This protein binds this small molecule.
Small molecule (SMILES): CC1=N[C@@H]2[C@@H](O)[C@H](O)[C@@H](CO)O[C@@H]2S1

Binding-site contacts:
Ligand atom C1 contacts residue CYS500 of chain 1.B at 3.5 Å (hydrophobic).
Ligand atom C7 contacts residue ASP404 of chain 1.B at 3.3 Å.
Ligand atom C3 contacts residue ASP404 of chain 1.B at 3.5 Å.
Ligand atom C8 contacts residue TRP537 of chain 1.B at 4.1 Å (hydrophobic).
Ligand atom O3 contacts residue ASP404 of chain 1.B at 2.6 Å (salt-bridge).
Ligand atom O6 contacts residue CYS500 of chain 1.B at 3.5 Å.
Ligand atom C5 contacts residue TRP537 of chain 1.B at 3.8 Å (hydrophobic).
Ligand atom O6 contacts residue LEU558 of chain 1.B at 3.6 Å.
Ligand atom O6 contacts residue TRP537 of chain 1.B at 4.0 Å.
Ligand atom C6 contacts residue LEU501 of chain 1.B at 3.9 Å (hydrophobic).
Ligand atom N2 contacts residue GLU405 of chain 1.B at 3.2 Å.
Ligand atom S1 contacts residue GLU405 of chain 1.B at 4.1 Å.
Ligand atom O6 contacts residue LEU501 of chain 1.B at 3.0 Å (h-bond).
Ligand atom O5 contacts residue CYS500 of chain 1.B at 3.1 Å.
Ligand atom C8 contacts residue LEU535 of chain 1.B at 4.0 Å (hydrophobic).
Ligand atom C6 contacts residue TRP537 of chain 1.B at 4.0 Å (hydrophobic).
Ligand atom S1 contacts residue TRP537 of chain 1.B at 3.8 Å.
Ligand atom C6 contacts residue CYS500 of chain 1.B at 4.3 Å (hydrophobic).
Ligand atom C7 contacts residue GLU405 of chain 1.B at 3.7 Å.
Ligand atom C2 contacts residue ASP404 of chain 1.B at 3.6 Å.
Ligand atom O3 contacts residue TRP332 of chain 1.B at 4.1 Å.
Ligand atom O4 contacts residue TRP537 of chain 1.B at 3.4 Å.
Ligand atom C8 contacts residue ASP404 of chain 1.B at 3.5 Å.
Ligand atom O6 contacts residue ASP562 of chain 1.B at 2.7 Å (salt-bridge).
Ligand atom C7 contacts residue TYR498 of chain 1.B at 3.8 Å (hydrophobic).
Ligand atom N2 contacts residue ASP404 of chain 1.B at 2.5 Å (salt-bridge).
Ligand atom C2 contacts residue GLU405 of chain 1.B at 3.3 Å.
Ligand atom C5 contacts residue CYS500 of chain 1.B at 3.9 Å (hydrophobic).
Ligand atom C8 contacts residue THR434 of chain 1.B at 3.9 Å.
Ligand atom C4 contacts residue TRP537 of chain 1.B at 4.1 Å (hydrophobic).
Ligand atom C8 contacts residue TYR401 of chain 1.B at 3.8 Å (hydrophobic).
Ligand atom C6 contacts residue LEU558 of chain 1.B at 3.5 Å (hydrophobic).
Ligand atom C1 contacts residue GLU405 of chain 1.B at 3.4 Å.
Ligand atom C6 contacts residue ASP562 of chain 1.B at 3.6 Å.
Ligand atom C3 contacts residue TRP537 of chain 1.B at 4.2 Å (hydrophobic).
Ligand atom C7 contacts residue TRP537 of chain 1.B at 4.0 Å (hydrophobic).
Ligand atom S1 contacts residue TYR498 of chain 1.B at 3.5 Å.
Ligand atom S1 contacts residue CYS500 of chain 1.B at 3.3 Å.
Ligand atom C8 contacts residue TYR498 of chain 1.B at 3.8 Å (hydrophobic).
Ligand atom O3 contacts residue MET336 of chain 1.B at 3.5 Å.

Sequence of chain 1.B:
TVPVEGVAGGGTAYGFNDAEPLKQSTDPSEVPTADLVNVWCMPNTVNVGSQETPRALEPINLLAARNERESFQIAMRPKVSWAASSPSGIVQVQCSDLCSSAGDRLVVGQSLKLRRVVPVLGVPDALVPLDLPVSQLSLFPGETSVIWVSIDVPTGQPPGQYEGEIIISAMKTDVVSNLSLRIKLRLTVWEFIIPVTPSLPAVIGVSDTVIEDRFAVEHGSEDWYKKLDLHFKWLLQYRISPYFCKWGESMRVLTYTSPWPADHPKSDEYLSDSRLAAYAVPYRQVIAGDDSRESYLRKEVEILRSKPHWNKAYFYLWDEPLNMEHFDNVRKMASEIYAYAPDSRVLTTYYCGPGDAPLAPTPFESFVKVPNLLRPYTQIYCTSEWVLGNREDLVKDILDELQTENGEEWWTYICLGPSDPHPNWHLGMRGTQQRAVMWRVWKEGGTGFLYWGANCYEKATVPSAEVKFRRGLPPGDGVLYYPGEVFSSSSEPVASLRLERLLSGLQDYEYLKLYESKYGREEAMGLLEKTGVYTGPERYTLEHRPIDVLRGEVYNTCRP